The protein below binds the small molecule below.
Small molecule (SMILES): O=C(NCCN1CCOCC1)c1ccc(Cc2ccncc2)cc1

Binding-site contacts:
Ligand atom C18 contacts residue THR257 of chain 1.A at 3.7 Å.
Ligand atom C02 contacts residue VAL100 of chain 1.A at 4.0 Å (hydrophobic).
Ligand atom C12 contacts residue LEU102 of chain 1.A at 4.0 Å (hydrophobic).
Ligand atom C13 contacts residue LEU102 of chain 1.A at 3.8 Å (hydrophobic).
Ligand atom C22 contacts residue PHE301 of chain 1.A at 3.8 Å (hydrophobic).
Ligand atom C13 contacts residue ILE82 of chain 1.A at 3.8 Å (hydrophobic).
Ligand atom N20 contacts residue HEM1 of chain 1.E at 2.2 Å.
Ligand atom C07 contacts residue VAL248 of chain 1.A at 3.5 Å (hydrophobic).
Ligand atom C12 contacts residue VAL252 of chain 1.A at 3.9 Å (hydrophobic).
Ligand atom C04 contacts residue VAL100 of chain 1.A at 3.8 Å (hydrophobic).
Ligand atom C19 contacts residue ALA253 of chain 1.A at 3.4 Å (hydrophobic).
Ligand atom C14 contacts residue LEU102 of chain 1.A at 3.8 Å (hydrophobic).
Ligand atom C15 contacts residue LEU102 of chain 1.A at 4.0 Å (hydrophobic).
Ligand atom C16 contacts residue TRP399 of chain 1.A at 3.8 Å (hydrophobic).
Ligand atom C19 contacts residue THR257 of chain 1.A at 3.5 Å.
Ligand atom C18 contacts residue ALA253 of chain 1.A at 3.5 Å (hydrophobic).
Ligand atom C21 contacts residue ALA253 of chain 1.A at 4.0 Å (hydrophobic).
Ligand atom C14 contacts residue ILE82 of chain 1.A at 3.8 Å (hydrophobic).
Ligand atom N03 contacts residue VAL100 of chain 1.A at 4.0 Å.
Ligand atom C21 contacts residue HEM1 of chain 1.E at 3.0 Å.
Ligand atom C14 contacts residue TRP399 of chain 1.A at 4.0 Å (hydrophobic).
Ligand atom C08 contacts residue PHE245 of chain 1.A at 4.0 Å (hydrophobic).
Ligand atom C05 contacts residue VAL248 of chain 1.A at 3.9 Å (hydrophobic).
Ligand atom C07 contacts residue VAL100 of chain 1.A at 3.7 Å (hydrophobic).
Ligand atom C04 contacts residue GLN97 of chain 1.A at 4.0 Å.
Ligand atom C24 contacts residue VAL252 of chain 1.A at 3.5 Å (hydrophobic).
Ligand atom O01 contacts residue VAL100 of chain 1.A at 3.8 Å.
Ligand atom O01 contacts residue MET249 of chain 1.A at 3.3 Å.
Ligand atom C16 contacts residue PHE301 of chain 1.A at 4.0 Å (hydrophobic).
Ligand atom C24 contacts residue ALA253 of chain 1.A at 4.0 Å (hydrophobic).
Ligand atom C10 contacts residue SER202 of chain 1.A at 3.4 Å.
Ligand atom C24 contacts residue MET249 of chain 1.A at 3.6 Å (hydrophobic).
Ligand atom C19 contacts residue HEM1 of chain 1.E at 3.1 Å.
Ligand atom C11 contacts residue SER202 of chain 1.A at 4.0 Å.
Ligand atom C15 contacts residue VAL252 of chain 1.A at 3.8 Å (hydrophobic).
Ligand atom C17 contacts residue ALA253 of chain 1.A at 4.0 Å (hydrophobic).
Ligand atom N03 contacts residue GLN97 of chain 1.A at 3.4 Å (h-bond).
Ligand atom C23 contacts residue ALA253 of chain 1.A at 3.6 Å (hydrophobic).
Ligand atom C23 contacts residue VAL252 of chain 1.A at 3.4 Å (hydrophobic).
Ligand atom N20 contacts residue ALA253 of chain 1.A at 3.7 Å.

Sequence of chain 1.A:
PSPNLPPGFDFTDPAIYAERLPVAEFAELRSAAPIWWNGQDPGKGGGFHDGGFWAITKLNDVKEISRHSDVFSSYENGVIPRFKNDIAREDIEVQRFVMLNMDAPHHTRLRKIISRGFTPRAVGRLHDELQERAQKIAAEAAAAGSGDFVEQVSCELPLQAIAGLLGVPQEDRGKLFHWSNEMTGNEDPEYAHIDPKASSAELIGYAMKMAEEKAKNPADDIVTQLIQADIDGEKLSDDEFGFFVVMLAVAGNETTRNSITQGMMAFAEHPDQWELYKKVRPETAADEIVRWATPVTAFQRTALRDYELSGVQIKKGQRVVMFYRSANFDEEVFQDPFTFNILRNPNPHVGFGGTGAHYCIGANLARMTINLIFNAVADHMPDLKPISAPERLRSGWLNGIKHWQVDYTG